Sequence of chain 1.B:
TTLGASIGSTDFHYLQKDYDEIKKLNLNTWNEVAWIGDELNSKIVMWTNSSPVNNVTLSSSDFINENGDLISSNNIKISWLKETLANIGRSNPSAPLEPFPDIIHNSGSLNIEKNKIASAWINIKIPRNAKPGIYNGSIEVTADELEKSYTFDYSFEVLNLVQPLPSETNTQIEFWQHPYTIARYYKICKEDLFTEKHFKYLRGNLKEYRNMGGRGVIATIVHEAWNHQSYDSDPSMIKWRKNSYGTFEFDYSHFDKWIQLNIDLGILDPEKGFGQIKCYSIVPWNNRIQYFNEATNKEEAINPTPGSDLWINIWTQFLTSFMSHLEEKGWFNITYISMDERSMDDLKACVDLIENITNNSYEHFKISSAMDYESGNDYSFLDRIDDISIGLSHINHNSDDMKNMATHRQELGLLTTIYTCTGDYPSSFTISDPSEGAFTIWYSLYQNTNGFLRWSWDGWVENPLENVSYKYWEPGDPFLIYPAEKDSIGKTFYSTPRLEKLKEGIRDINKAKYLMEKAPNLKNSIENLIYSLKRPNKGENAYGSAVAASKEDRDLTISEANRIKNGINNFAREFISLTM

A protein and the small-molecule ligand that binds it are described below.
Small molecule (SMILES): CC(=O)N[C@@H]1[C@@H](O)[C@@H](O)[C@@H](CO)O[C@H]1O

Binding-site contacts:
Ligand atom C5 contacts residue CYS448 of chain 1.B at 4.1 Å (hydrophobic).
Ligand atom O4 contacts residue TRP500 of chain 1.B at 4.3 Å.
Ligand atom C8 contacts residue TRP203 of chain 1.B at 4.0 Å (hydrophobic).
Ligand atom C5 contacts residue TRP482 of chain 1.B at 3.6 Å (hydrophobic).
Ligand atom C6 contacts residue THR449 of chain 1.B at 4.0 Å.
Ligand atom O1 contacts residue CYS448 of chain 1.B at 3.3 Å (h-bond).
Ligand atom O6 contacts residue THR449 of chain 1.B at 2.9 Å (h-bond).
Ligand atom C8 contacts residue LEU480 of chain 1.B at 4.3 Å (hydrophobic).
Ligand atom C6 contacts residue ASP504 of chain 1.B at 3.3 Å.
Ligand atom O5 contacts residue CYS448 of chain 1.B at 3.5 Å.
Ligand atom C8 contacts residue TYR446 of chain 1.B at 3.9 Å (hydrophobic).
Ligand atom C7 contacts residue TRP203 of chain 1.B at 4.3 Å (hydrophobic).
Ligand atom O3 contacts residue TRP253 of chain 1.B at 4.0 Å.
Ligand atom C3 contacts residue GLN256 of chain 1.B at 4.1 Å.
Ligand atom O5 contacts residue THR449 of chain 1.B at 4.3 Å.
Ligand atom C1 contacts residue TYR446 of chain 1.B at 4.5 Å (hydrophobic).
Ligand atom C4 contacts residue GLN256 of chain 1.B at 3.4 Å.
Ligand atom O6 contacts residue TRP482 of chain 1.B at 3.4 Å (h-bond).
Ligand atom O6 contacts residue CYS448 of chain 1.B at 3.5 Å.
Ligand atom O6 contacts residue TRP500 of chain 1.B at 4.2 Å.
Ligand atom C6 contacts residue TRP482 of chain 1.B at 3.6 Å (hydrophobic).
Ligand atom C7 contacts residue TRP482 of chain 1.B at 4.2 Å (hydrophobic).
Ligand atom C3 contacts residue TRP482 of chain 1.B at 4.0 Å (hydrophobic).
Ligand atom C5 contacts residue ASP504 of chain 1.B at 4.4 Å.
Ligand atom O4 contacts residue GLN256 of chain 1.B at 2.7 Å (h-bond).
Ligand atom O1 contacts residue TYR446 of chain 1.B at 3.9 Å.
Ligand atom C6 contacts residue TRP500 of chain 1.B at 3.5 Å (hydrophobic).
Ligand atom C8 contacts residue ALA397 of chain 1.B at 4.1 Å (hydrophobic).
Ligand atom O7 contacts residue TYR446 of chain 1.B at 4.1 Å.
Ligand atom O7 contacts residue TRP482 of chain 1.B at 3.4 Å.
Ligand atom O6 contacts residue ASP504 of chain 1.B at 2.5 Å (salt-bridge).
Ligand atom O3 contacts residue GLN256 of chain 1.B at 3.3 Å (h-bond).
Ligand atom C4 contacts residue TRP482 of chain 1.B at 3.8 Å (hydrophobic).
Ligand atom O3 contacts residue TRP203 of chain 1.B at 4.4 Å.
Ligand atom C6 contacts residue CYS448 of chain 1.B at 4.5 Å (hydrophobic).
Ligand atom C7 contacts residue TYR446 of chain 1.B at 4.0 Å (hydrophobic).
Ligand atom C1 contacts residue CYS448 of chain 1.B at 3.5 Å (hydrophobic).
Ligand atom O7 contacts residue CYS448 of chain 1.B at 4.5 Å.